This small molecule binds to this protein.
Small molecule (SMILES): CC(=O)N[C@@H]1[C@@H](O)[C@H](O)[C@@H](CO)O[C@H]1O

Binding-site contacts:
Ligand atom C7 contacts residue ASN791 of chain 1.C at 3.2 Å.
Ligand atom O5 contacts residue ASN791 of chain 1.C at 2.4 Å (h-bond).
Ligand atom C3 contacts residue ASN791 of chain 1.C at 3.8 Å.
Ligand atom C5 contacts residue ASN791 of chain 1.C at 3.7 Å.
Ligand atom N2 contacts residue ASN791 of chain 1.C at 2.9 Å (h-bond).
Ligand atom O7 contacts residue ASN791 of chain 1.C at 3.2 Å (h-bond).
Ligand atom C8 contacts residue ASN791 of chain 1.C at 3.5 Å.
Ligand atom C2 contacts residue ASN791 of chain 1.C at 2.5 Å.
Ligand atom C1 contacts residue ASN791 of chain 1.C at 1.4 Å.
Ligand atom C4 contacts residue ASN791 of chain 1.C at 4.2 Å.

Sequence of chain 1.C:
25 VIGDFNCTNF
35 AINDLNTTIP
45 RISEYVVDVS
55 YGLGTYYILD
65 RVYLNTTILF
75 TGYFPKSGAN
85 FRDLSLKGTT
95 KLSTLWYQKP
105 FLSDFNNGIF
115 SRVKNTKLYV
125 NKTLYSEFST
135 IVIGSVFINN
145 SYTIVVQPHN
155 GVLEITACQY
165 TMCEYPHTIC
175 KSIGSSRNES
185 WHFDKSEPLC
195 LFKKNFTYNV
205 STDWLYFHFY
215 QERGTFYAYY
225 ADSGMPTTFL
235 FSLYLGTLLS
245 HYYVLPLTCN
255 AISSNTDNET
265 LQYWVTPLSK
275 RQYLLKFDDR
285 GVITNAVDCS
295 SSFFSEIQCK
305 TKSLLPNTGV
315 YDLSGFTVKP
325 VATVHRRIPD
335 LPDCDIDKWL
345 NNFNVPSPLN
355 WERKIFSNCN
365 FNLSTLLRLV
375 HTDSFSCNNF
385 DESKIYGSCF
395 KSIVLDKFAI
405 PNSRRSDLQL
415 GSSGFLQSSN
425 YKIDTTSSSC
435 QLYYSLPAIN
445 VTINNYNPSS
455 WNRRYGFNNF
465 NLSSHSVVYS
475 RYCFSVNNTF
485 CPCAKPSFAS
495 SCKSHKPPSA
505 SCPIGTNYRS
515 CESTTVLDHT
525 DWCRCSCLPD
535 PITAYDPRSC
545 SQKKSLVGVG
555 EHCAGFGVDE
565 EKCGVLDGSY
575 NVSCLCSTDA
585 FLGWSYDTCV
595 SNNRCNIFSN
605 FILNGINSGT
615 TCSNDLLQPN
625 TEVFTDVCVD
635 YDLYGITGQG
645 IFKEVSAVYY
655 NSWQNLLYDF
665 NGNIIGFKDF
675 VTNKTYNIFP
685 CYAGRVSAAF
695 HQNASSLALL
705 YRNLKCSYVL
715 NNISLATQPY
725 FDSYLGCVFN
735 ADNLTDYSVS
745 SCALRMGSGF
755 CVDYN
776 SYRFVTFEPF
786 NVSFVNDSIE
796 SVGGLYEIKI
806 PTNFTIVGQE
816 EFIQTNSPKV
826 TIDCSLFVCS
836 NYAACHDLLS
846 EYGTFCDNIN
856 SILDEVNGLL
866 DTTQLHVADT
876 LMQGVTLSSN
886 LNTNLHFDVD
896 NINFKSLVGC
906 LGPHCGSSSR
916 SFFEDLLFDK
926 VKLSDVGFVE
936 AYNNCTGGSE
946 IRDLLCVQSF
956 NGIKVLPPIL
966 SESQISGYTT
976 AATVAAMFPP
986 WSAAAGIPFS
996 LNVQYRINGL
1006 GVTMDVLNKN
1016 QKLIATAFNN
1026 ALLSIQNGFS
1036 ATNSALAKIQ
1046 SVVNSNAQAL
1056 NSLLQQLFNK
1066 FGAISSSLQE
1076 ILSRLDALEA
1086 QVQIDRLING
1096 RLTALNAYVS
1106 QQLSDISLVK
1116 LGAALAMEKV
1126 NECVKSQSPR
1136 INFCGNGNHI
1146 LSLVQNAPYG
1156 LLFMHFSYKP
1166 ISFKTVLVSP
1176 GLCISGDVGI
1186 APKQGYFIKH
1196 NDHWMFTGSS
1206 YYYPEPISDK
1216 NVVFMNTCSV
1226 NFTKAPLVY